Sequence of chain 2.A:
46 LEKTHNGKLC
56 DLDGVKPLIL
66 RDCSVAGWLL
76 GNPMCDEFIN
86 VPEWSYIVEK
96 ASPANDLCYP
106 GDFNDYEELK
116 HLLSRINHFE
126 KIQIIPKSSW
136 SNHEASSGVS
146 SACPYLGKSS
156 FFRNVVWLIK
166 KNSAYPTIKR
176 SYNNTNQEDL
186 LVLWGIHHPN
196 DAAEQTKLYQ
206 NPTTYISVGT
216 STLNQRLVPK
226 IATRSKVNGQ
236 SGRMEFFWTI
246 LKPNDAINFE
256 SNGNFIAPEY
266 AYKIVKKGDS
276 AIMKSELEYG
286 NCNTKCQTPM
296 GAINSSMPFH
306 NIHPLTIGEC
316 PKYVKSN

This protein binds this small molecule.
Small molecule (SMILES): CC(=O)N[C@H]1[C@H](O[C@H]2[C@H](O)[C@@H](NC(C)=O)CO[C@@H]2CO)O[C@H](CO)[C@@H](O)[C@@H]1O

Sequence of chain 3.A:
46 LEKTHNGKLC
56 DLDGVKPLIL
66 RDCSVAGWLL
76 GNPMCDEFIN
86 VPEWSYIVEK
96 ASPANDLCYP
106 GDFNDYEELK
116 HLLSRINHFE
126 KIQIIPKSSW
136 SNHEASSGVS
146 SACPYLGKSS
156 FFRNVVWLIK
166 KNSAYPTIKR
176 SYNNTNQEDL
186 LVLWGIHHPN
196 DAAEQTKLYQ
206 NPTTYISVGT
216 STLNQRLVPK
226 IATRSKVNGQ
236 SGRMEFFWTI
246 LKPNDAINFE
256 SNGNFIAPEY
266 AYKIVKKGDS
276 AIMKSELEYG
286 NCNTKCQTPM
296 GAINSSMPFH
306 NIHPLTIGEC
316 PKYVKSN

Binding-site contacts:
Ligand atom C1 contacts residue ASN249 of chain 3.A at 3.7 Å.
Ligand atom C4 contacts residue ASN178 of chain 3.A at 4.2 Å.
Ligand atom C5 contacts residue ASN178 of chain 3.A at 3.5 Å.
Ligand atom C3 contacts residue ASN249 of chain 3.A at 4.1 Å.
Ligand atom C8 contacts residue ALA251 of chain 3.A at 3.7 Å (hydrophobic).
Ligand atom C4 contacts residue ASN249 of chain 3.A at 3.9 Å.
Ligand atom O5 contacts residue ASN249 of chain 3.A at 3.9 Å.
Ligand atom C7 contacts residue ASN249 of chain 3.A at 3.7 Å.
Ligand atom C2 contacts residue ASN178 of chain 3.A at 2.6 Å.
Ligand atom O5 contacts residue ASN178 of chain 3.A at 2.2 Å (h-bond).
Ligand atom C8 contacts residue ASP250 of chain 3.A at 3.6 Å.
Ligand atom O4 contacts residue ASN249 of chain 3.A at 3.8 Å.
Ligand atom N2 contacts residue ASN178 of chain 3.A at 3.2 Å (h-bond).
Ligand atom C5 contacts residue ASN249 of chain 3.A at 3.1 Å.
Ligand atom O7 contacts residue ALA251 of chain 3.A at 4.0 Å.
Ligand atom C3 contacts residue ASN178 of chain 3.A at 3.9 Å.
Ligand atom C2 contacts residue ASN249 of chain 3.A at 3.8 Å.
Ligand atom C6 contacts residue ASN249 of chain 3.A at 3.8 Å.
Ligand atom N2 contacts residue ASN249 of chain 3.A at 2.9 Å (h-bond).
Ligand atom O7 contacts residue ASN178 of chain 3.A at 3.9 Å.
Ligand atom C8 contacts residue SER230 of chain 2.A at 3.4 Å.
Ligand atom C7 contacts residue ALA251 of chain 3.A at 4.0 Å (hydrophobic).
Ligand atom O7 contacts residue ASN249 of chain 3.A at 3.2 Å (h-bond).
Ligand atom C8 contacts residue ASN249 of chain 3.A at 3.5 Å.
Ligand atom C1 contacts residue ASN178 of chain 3.A at 1.4 Å.
Ligand atom C7 contacts residue ASN178 of chain 3.A at 3.8 Å.